This small molecule binds to this protein.
Small molecule (SMILES): C[C@@H](NC(=O)c1c[nH]c2ncc(-c3nn(C)c4cc(F)ccc34)nc12)C(=O)N1CC(C#N)C1

Binding-site contacts:
Ligand atom N7 contacts residue LEU144 of chain 1.B at 3.6 Å.
Ligand atom C16 contacts residue VAL24 of chain 1.B at 3.7 Å (hydrophobic).
Ligand atom O11 contacts residue MET90 of chain 1.B at 3.5 Å.
Ligand atom C6 contacts residue LEU93 of chain 1.B at 3.4 Å (hydrophobic).
Ligand atom C1 contacts residue LEU144 of chain 1.B at 3.4 Å (hydrophobic).
Ligand atom C9 contacts residue LEU144 of chain 1.B at 3.5 Å (hydrophobic).
Ligand atom C14 contacts residue VAL24 of chain 1.B at 3.6 Å (hydrophobic).
Ligand atom C29 contacts residue LEU16 of chain 1.B at 3.4 Å (hydrophobic).
Ligand atom N31 contacts residue LEU16 of chain 1.B at 3.6 Å.
Ligand atom C2 contacts residue LEU144 of chain 1.B at 3.5 Å (hydrophobic).
Ligand atom C33 contacts residue PEG1 of chain 1.L at 3.2 Å.
Ligand atom C16 contacts residue LYS18 of chain 1.B at 3.6 Å.
Ligand atom N20 contacts residue GLY22 of chain 1.B at 3.2 Å.
Ligand atom N30 contacts residue GLY96 of chain 1.B at 3.5 Å.
Ligand atom C8 contacts residue ALA41 of chain 1.B at 3.7 Å (hydrophobic).
Ligand atom C17 contacts residue ASP155 of chain 1.B at 3.7 Å.
Ligand atom C18 contacts residue GLY19 of chain 1.B at 3.5 Å.
Ligand atom N15 contacts residue VAL24 of chain 1.B at 3.4 Å.
Ligand atom C2 contacts residue ALA41 of chain 1.B at 3.5 Å (hydrophobic).
Ligand atom C2 contacts residue GLU91 of chain 1.B at 3.6 Å.
Ligand atom C28 contacts residue LEU16 of chain 1.B at 3.6 Å (hydrophobic).
Ligand atom N3 contacts residue LEU144 of chain 1.B at 3.4 Å.
Ligand atom C19 contacts residue GLY19 of chain 1.B at 3.7 Å.
Ligand atom N7 contacts residue GLU91 of chain 1.B at 2.8 Å (salt-bridge).
Ligand atom O21 contacts residue GLY17 of chain 1.B at 3.5 Å.
Ligand atom N20 contacts residue LYS43 of chain 1.B at 3.4 Å.
Ligand atom C16 contacts residue GLY19 of chain 1.B at 3.5 Å.
Ligand atom C16 contacts residue GLY17 of chain 1.B at 3.6 Å.
Ligand atom C19 contacts residue VAL24 of chain 1.B at 3.7 Å (hydrophobic).
Ligand atom C8 contacts residue LEU144 of chain 1.B at 3.7 Å (hydrophobic).
Ligand atom F32 contacts residue LEU16 of chain 1.B at 3.8 Å.
Ligand atom C5 contacts residue LEU144 of chain 1.B at 3.7 Å (hydrophobic).
Ligand atom N4 contacts residue LEU93 of chain 1.B at 3.1 Å (h-bond).
Ligand atom F32 contacts residue ASP100 of chain 1.B at 3.7 Å.
Ligand atom N31 contacts residue GLY96 of chain 1.B at 3.5 Å.
Ligand atom F32 contacts residue ARG99 of chain 1.B at 3.8 Å.
Ligand atom N4 contacts residue TYR92 of chain 1.B at 3.7 Å.
Ligand atom N20 contacts residue SER23 of chain 1.B at 3.3 Å (h-bond).
Ligand atom C27 contacts residue LEU16 of chain 1.B at 3.5 Å (hydrophobic).
Ligand atom N7 contacts residue ALA41 of chain 1.B at 3.2 Å.

Sequence of chain 1.B:
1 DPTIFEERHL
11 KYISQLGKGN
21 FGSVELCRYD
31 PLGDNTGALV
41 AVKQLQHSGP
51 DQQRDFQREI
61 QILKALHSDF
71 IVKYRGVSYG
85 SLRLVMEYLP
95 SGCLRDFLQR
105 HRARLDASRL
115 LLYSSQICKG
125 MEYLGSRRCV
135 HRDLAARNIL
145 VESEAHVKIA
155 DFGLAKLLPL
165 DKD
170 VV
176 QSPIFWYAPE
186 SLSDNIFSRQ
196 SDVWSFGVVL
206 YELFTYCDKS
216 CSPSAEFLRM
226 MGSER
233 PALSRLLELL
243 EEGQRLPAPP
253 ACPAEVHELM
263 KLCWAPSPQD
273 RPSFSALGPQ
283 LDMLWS